Sequence of chain 1.C:
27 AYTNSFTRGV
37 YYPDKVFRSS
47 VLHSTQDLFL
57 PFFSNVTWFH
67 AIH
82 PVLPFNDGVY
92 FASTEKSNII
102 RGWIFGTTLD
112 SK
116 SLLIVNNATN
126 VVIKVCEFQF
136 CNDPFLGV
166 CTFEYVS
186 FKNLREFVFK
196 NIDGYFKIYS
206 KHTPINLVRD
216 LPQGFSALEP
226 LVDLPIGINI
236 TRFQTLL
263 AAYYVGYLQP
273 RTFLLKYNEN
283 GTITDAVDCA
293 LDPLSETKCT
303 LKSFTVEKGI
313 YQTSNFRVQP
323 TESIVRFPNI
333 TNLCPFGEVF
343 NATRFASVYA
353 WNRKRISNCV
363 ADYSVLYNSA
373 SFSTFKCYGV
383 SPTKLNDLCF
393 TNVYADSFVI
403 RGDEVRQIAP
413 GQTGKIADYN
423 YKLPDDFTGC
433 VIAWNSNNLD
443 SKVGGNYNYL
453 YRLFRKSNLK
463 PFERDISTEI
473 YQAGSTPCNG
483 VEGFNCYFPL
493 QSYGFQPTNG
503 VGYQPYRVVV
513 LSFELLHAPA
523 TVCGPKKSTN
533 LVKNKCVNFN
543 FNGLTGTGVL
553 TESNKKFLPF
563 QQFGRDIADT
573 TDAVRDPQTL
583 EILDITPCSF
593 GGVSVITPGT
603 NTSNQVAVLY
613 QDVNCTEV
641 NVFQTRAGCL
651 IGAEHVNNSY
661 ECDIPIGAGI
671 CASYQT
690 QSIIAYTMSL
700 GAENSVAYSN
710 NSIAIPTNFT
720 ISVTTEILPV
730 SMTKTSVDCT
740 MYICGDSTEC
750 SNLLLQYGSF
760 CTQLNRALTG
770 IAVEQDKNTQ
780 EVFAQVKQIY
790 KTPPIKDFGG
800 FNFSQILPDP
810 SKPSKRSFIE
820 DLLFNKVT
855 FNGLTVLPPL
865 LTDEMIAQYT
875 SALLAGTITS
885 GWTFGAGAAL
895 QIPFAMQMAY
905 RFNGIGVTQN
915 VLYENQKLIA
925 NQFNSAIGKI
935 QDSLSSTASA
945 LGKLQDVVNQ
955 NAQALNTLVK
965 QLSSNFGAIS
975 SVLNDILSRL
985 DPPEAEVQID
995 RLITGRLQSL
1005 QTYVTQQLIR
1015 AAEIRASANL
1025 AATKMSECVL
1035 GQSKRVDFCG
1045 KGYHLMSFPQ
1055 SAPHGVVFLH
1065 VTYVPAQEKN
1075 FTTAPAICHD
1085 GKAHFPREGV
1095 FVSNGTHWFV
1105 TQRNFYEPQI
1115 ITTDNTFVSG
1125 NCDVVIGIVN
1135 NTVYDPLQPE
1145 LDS

This protein binds this small molecule.
Small molecule (SMILES): CC(=O)N[C@@H]1[C@@H](O)[C@H](O)[C@@H](CO)O[C@H]1O

Binding-site contacts:
Ligand atom O5 contacts residue ASN657 of chain 1.C at 3.6 Å.
Ligand atom C1 contacts residue ASN657 of chain 1.C at 3.3 Å.
Ligand atom C5 contacts residue ASN657 of chain 1.C at 4.2 Å.
Ligand atom O6 contacts residue HIS655 of chain 1.C at 4.1 Å.